Binding-site contacts:
Ligand atom O6 contacts residue ASN251 of chain 1.A at 4.0 Å.
Ligand atom C5 contacts residue ASN251 of chain 1.A at 3.7 Å.
Ligand atom C8 contacts residue MET275 of chain 1.A at 3.5 Å (hydrophobic).
Ligand atom C7 contacts residue ASN251 of chain 1.A at 3.2 Å.
Ligand atom N2 contacts residue ASN251 of chain 1.A at 3.0 Å (h-bond).
Ligand atom O7 contacts residue LEU227 of chain 1.A at 3.6 Å.
Ligand atom O5 contacts residue LEU227 of chain 1.A at 4.2 Å.
Ligand atom C2 contacts residue LEU227 of chain 1.A at 4.2 Å (hydrophobic).
Ligand atom C7 contacts residue MET275 of chain 1.A at 3.7 Å (hydrophobic).
Ligand atom C4 contacts residue ASN251 of chain 1.A at 4.2 Å.
Ligand atom C1 contacts residue ASN251 of chain 1.A at 1.4 Å.
Ligand atom C5 contacts residue EDO1 of chain 1.T at 4.2 Å.
Ligand atom C6 contacts residue EDO1 of chain 1.T at 3.6 Å.
Ligand atom C1 contacts residue LEU227 of chain 1.A at 4.1 Å (hydrophobic).
Ligand atom O6 contacts residue EDO1 of chain 1.T at 3.5 Å.
Ligand atom C8 contacts residue ASN251 of chain 1.A at 4.5 Å.
Ligand atom C2 contacts residue ASN251 of chain 1.A at 2.5 Å.
Ligand atom O7 contacts residue MET275 of chain 1.A at 4.1 Å.
Ligand atom C6 contacts residue ASN251 of chain 1.A at 4.5 Å.
Ligand atom C3 contacts residue ASN251 of chain 1.A at 3.8 Å.
Ligand atom O7 contacts residue ASN251 of chain 1.A at 3.0 Å (h-bond).
Ligand atom C1 contacts residue EDO1 of chain 1.T at 4.4 Å.
Ligand atom O5 contacts residue ASN251 of chain 1.A at 2.4 Å (h-bond).
Ligand atom O5 contacts residue EDO1 of chain 1.T at 3.4 Å.
Ligand atom N2 contacts residue MET275 of chain 1.A at 4.0 Å.

Sequence of chain 1.A:
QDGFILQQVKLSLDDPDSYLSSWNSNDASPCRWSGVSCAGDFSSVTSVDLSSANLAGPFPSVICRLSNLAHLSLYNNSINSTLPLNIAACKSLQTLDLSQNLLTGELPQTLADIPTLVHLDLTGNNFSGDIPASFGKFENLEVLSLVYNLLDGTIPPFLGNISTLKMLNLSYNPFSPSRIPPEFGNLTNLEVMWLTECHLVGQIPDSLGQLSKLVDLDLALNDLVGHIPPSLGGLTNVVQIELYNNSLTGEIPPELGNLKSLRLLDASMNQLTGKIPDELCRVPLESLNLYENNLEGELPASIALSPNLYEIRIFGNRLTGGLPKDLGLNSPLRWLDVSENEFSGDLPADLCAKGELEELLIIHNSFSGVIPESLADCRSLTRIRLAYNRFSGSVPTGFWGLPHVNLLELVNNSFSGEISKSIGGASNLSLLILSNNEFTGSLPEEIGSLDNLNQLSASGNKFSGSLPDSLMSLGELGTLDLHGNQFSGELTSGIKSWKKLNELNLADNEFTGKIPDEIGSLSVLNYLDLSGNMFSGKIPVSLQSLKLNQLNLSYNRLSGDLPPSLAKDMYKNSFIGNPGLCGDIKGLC

A protein and the small-molecule ligand that binds it are described below.
Small molecule (SMILES): CC(=O)N[C@@H]1[C@@H](O)[C@H](O)[C@@H](CO)O[C@H]1O